This protein binds this small molecule.
Small molecule (SMILES): OC[C@H]1O[C@@H](O)[C@@H](O)[C@@H](O)[C@@H]1O

Sequence of chain 1.A:
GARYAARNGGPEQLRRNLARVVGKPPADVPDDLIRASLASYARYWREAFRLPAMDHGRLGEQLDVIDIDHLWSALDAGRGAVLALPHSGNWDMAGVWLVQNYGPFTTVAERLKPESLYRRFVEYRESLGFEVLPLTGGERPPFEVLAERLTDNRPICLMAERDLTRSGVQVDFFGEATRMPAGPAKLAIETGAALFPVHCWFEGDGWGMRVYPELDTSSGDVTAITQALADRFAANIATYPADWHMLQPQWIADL

Binding-site contacts:
Ligand atom C1 contacts residue ARG164 of chain 1.A at 4.2 Å.
Ligand atom O3 contacts residue PHE160 of chain 1.A at 3.9 Å.
Ligand atom O1 contacts residue TYR83 of chain 1.A at 2.9 Å (h-bond).
Ligand atom O5 contacts residue HIS126 of chain 1.A at 4.3 Å.
Ligand atom C3 contacts residue TRP84 of chain 1.A at 4.5 Å (hydrophobic).
Ligand atom C5 contacts residue HIS126 of chain 1.A at 4.2 Å.
Ligand atom O1 contacts residue TRP130 of chain 1.A at 3.1 Å.
Ligand atom O5 contacts residue ARG164 of chain 1.A at 4.2 Å.
Ligand atom O5 contacts residue TRP130 of chain 1.A at 4.2 Å.
Ligand atom O2 contacts residue ARG164 of chain 1.A at 3.6 Å.
Ligand atom O6 contacts residue MET198 of chain 1.A at 4.3 Å.
Ligand atom O2 contacts residue PHE160 of chain 1.A at 3.1 Å.
Ligand atom O6 contacts residue HIS126 of chain 1.A at 2.5 Å (h-bond).
Ligand atom O1 contacts residue ARG164 of chain 1.A at 3.4 Å (salt-bridge).
Ligand atom C2 contacts residue TRP84 of chain 1.A at 3.7 Å (hydrophobic).
Ligand atom C6 contacts residue PLM1 of chain 1.E at 3.4 Å.
Ligand atom O6 contacts residue PLM1 of chain 1.E at 3.4 Å.
Ligand atom O3 contacts residue TRP84 of chain 1.A at 4.2 Å.
Ligand atom C1 contacts residue TRP130 of chain 1.A at 3.8 Å (hydrophobic).
Ligand atom C6 contacts residue HIS126 of chain 1.A at 3.8 Å.
Ligand atom C2 contacts residue PHE160 of chain 1.A at 4.3 Å (hydrophobic).
Ligand atom O2 contacts residue TRP84 of chain 1.A at 3.8 Å.
Ligand atom O5 contacts residue PLM1 of chain 1.E at 4.0 Å.
Ligand atom C1 contacts residue TYR83 of chain 1.A at 4.3 Å (hydrophobic).
Ligand atom C5 contacts residue PLM1 of chain 1.E at 4.4 Å.